The protein below binds the small molecule below.
Small molecule (SMILES): CC[C@H](C)[C@H](NC(C)=O)C(=O)N1CCC[C@H]1C(=O)N[C@H](CO)Cc1ccccc1

Sequence of chain 1.B:
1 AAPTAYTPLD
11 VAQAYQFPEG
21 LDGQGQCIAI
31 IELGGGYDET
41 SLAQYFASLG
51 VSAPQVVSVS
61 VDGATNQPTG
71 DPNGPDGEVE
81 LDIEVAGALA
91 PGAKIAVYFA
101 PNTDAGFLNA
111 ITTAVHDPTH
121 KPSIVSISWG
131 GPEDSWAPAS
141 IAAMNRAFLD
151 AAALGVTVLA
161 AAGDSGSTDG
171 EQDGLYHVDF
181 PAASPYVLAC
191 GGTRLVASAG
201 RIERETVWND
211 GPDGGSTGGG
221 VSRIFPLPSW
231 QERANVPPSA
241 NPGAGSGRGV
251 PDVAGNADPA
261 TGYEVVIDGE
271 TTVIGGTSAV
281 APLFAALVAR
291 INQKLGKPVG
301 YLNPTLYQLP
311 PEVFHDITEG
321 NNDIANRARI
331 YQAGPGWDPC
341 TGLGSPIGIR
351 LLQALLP

Binding-site contacts:
Ligand atom CB contacts residue TRP129 of chain 1.B at 3.8 Å (hydrophobic).
Ligand atom N contacts residue TRP129 of chain 1.B at 3.4 Å.
Ligand atom C contacts residue GLY130 of chain 1.B at 3.7 Å.
Ligand atom C contacts residue ASP164 of chain 1.B at 3.3 Å.
Ligand atom O contacts residue GLY276 of chain 1.B at 3.2 Å.
Ligand atom CH3 contacts residue ASN102 of chain 1.B at 3.4 Å.
Ligand atom N contacts residue SER128 of chain 1.B at 3.0 Å (h-bond).
Ligand atom C contacts residue GLU78 of chain 1.B at 3.8 Å.
Ligand atom O contacts residue ASN102 of chain 1.B at 3.1 Å (h-bond).
Ligand atom C contacts residue SER278 of chain 1.B at 1.4 Å.
Ligand atom O contacts residue THR277 of chain 1.B at 3.2 Å (h-bond).
Ligand atom O contacts residue GLY130 of chain 1.B at 2.9 Å (h-bond).
Ligand atom O contacts residue TRP129 of chain 1.B at 3.2 Å.
Ligand atom CA contacts residue TRP129 of chain 1.B at 3.8 Å (hydrophobic).
Ligand atom CD contacts residue TRP129 of chain 1.B at 3.2 Å (hydrophobic).
Ligand atom O contacts residue TRP129 of chain 1.B at 3.1 Å.
Ligand atom CB contacts residue GLY130 of chain 1.B at 3.6 Å.
Ligand atom N contacts residue GLY130 of chain 1.B at 2.9 Å (h-bond).
Ligand atom CA contacts residue SER128 of chain 1.B at 3.8 Å.
Ligand atom CB contacts residue SER278 of chain 1.B at 3.0 Å.
Ligand atom O contacts residue SER278 of chain 1.B at 2.5 Å (h-bond).
Ligand atom O contacts residue ASP164 of chain 1.B at 2.4 Å (salt-bridge).
Ligand atom CB contacts residue ASP164 of chain 1.B at 3.4 Å.
Ligand atom CE1 contacts residue GLY130 of chain 1.B at 3.3 Å.
Ligand atom O contacts residue LEU33 of chain 1.B at 3.7 Å.
Ligand atom CB contacts residue SER128 of chain 1.B at 3.7 Å.
Ligand atom C contacts residue GLU78 of chain 1.B at 3.4 Å.
Ligand atom CZ contacts residue ASP179 of chain 1.B at 3.1 Å.
Ligand atom C contacts residue TRP129 of chain 1.B at 3.7 Å (hydrophobic).
Ligand atom CA contacts residue SER278 of chain 1.B at 2.3 Å.
Ligand atom CA contacts residue ASP164 of chain 1.B at 3.3 Å.
Ligand atom CA contacts residue GLY130 of chain 1.B at 3.6 Å.
Ligand atom CA contacts residue GLU78 of chain 1.B at 3.7 Å.
Ligand atom CB contacts residue THR277 of chain 1.B at 3.5 Å.
Ligand atom CD1 contacts residue SER128 of chain 1.B at 3.6 Å.
Ligand atom CZ contacts residue GLY130 of chain 1.B at 3.6 Å.
Ligand atom N contacts residue SER278 of chain 1.B at 2.8 Å (h-bond).
Ligand atom CE1 contacts residue TRP129 of chain 1.B at 3.5 Å (hydrophobic).
Ligand atom CE1 contacts residue ASP179 of chain 1.B at 3.6 Å.
Ligand atom N contacts residue GLU78 of chain 1.B at 3.0 Å (salt-bridge).